Sequence of chain 1.A:
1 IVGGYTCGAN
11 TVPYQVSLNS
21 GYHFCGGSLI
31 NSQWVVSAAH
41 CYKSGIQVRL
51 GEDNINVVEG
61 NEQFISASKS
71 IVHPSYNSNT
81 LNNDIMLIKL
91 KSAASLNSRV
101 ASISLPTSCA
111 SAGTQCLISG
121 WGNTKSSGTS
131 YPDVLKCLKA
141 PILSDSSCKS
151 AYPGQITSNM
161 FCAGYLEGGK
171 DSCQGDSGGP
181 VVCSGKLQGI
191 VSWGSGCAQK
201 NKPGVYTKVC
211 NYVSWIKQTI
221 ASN

The protein below binds the small molecule below.
Small molecule (SMILES): [H]/N=C(\N)Nc1ccc(O)c(/C=N/[C@@H](C)C(=O)O)c1

Binding-site contacts:
Ligand atom CB contacts residue CU1 of chain 1.D at 3.9 Å.
Ligand atom CAB contacts residue GLY194 of chain 1.A at 3.8 Å.
Ligand atom NAA contacts residue SER195 of chain 1.A at 3.5 Å (h-bond).
Ligand atom NAG contacts residue GLY204 of chain 1.A at 3.8 Å.
Ligand atom CAH contacts residue GLN174 of chain 1.A at 3.9 Å.
Ligand atom CAJ contacts residue SER192 of chain 1.A at 3.6 Å.
Ligand atom NAG contacts residue GLY196 of chain 1.A at 3.2 Å (h-bond).
Ligand atom OAK contacts residue SER177 of chain 1.A at 2.3 Å (h-bond).
Ligand atom NAA contacts residue GLY196 of chain 1.A at 2.4 Å (h-bond).
Ligand atom CAI contacts residue CU1 of chain 1.D at 3.2 Å.
Ligand atom OAK contacts residue HIS40 of chain 1.A at 2.8 Å (h-bond).
Ligand atom CAB contacts residue GLY196 of chain 1.A at 3.0 Å.
Ligand atom CB contacts residue GLN174 of chain 1.A at 2.9 Å.
Ligand atom CAB contacts residue TRP193 of chain 1.A at 3.9 Å (hydrophobic).
Ligand atom CAF contacts residue SER177 of chain 1.A at 3.6 Å.
Ligand atom CA contacts residue CU1 of chain 1.D at 2.9 Å.
Ligand atom CAB contacts residue SER172 of chain 1.A at 4.0 Å.
Ligand atom CAJ contacts residue SER177 of chain 1.A at 3.0 Å.
Ligand atom C contacts residue CU1 of chain 1.D at 2.9 Å.
Ligand atom OXT contacts residue CU1 of chain 1.D at 2.1 Å.
Ligand atom CAE contacts residue TRP193 of chain 1.A at 3.9 Å (hydrophobic).
Ligand atom NAC contacts residue CYS173 of chain 1.A at 3.9 Å.
Ligand atom NAG contacts residue ASP171 of chain 1.A at 2.8 Å (salt-bridge).
Ligand atom CAI contacts residue SER177 of chain 1.A at 3.9 Å.
Ligand atom N contacts residue CU1 of chain 1.D at 1.9 Å.
Ligand atom NAG contacts residue GLY194 of chain 1.A at 3.9 Å.
Ligand atom NAC contacts residue SER172 of chain 1.A at 3.7 Å.
Ligand atom OAK contacts residue CU1 of chain 1.D at 1.7 Å.
Ligand atom CAE contacts residue VAL191 of chain 1.A at 3.4 Å (hydrophobic).
Ligand atom CAF contacts residue SER192 of chain 1.A at 3.4 Å.
Ligand atom NAG contacts residue SER172 of chain 1.A at 3.6 Å.
Ligand atom CAF contacts residue TRP193 of chain 1.A at 4.0 Å (hydrophobic).
Ligand atom OXT contacts residue HIS40 of chain 1.A at 3.2 Å.
Ligand atom CAF contacts residue CU1 of chain 1.D at 4.0 Å.
Ligand atom OAK contacts residue SER192 of chain 1.A at 3.6 Å.
Ligand atom CAJ contacts residue CU1 of chain 1.D at 2.8 Å.
Ligand atom CAL contacts residue CU1 of chain 1.D at 2.9 Å.
Ligand atom NAA contacts residue GLY194 of chain 1.A at 3.3 Å.
Ligand atom N contacts residue SER177 of chain 1.A at 3.9 Å.
Ligand atom CAF contacts residue VAL191 of chain 1.A at 3.5 Å (hydrophobic).